Sequence of chain 1.C:
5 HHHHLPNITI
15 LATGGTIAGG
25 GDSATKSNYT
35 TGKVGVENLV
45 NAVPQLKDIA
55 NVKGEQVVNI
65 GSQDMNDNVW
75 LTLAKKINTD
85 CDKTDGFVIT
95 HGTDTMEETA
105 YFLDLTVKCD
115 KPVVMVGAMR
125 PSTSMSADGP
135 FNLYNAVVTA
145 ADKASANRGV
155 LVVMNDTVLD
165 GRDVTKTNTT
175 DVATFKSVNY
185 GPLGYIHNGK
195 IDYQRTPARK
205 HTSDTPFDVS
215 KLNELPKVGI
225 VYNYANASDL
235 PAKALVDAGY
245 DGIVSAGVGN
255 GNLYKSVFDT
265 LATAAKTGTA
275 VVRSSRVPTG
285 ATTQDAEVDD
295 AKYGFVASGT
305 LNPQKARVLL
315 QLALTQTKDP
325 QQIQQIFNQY

This small molecule binds to this protein.
Small molecule (SMILES): N[C@@H](CC(=O)O)C(=O)O

Binding-site contacts:
Ligand atom CA contacts residue GLN67 of chain 1.C at 3.8 Å.
Ligand atom OXT contacts residue SER66 of chain 1.C at 2.6 Å (h-bond).
Ligand atom O contacts residue GLY96 of chain 1.C at 3.3 Å.
Ligand atom OD2 contacts residue THR20 of chain 1.C at 3.2 Å (h-bond).
Ligand atom OD1 contacts residue THR20 of chain 1.C at 3.0 Å (h-bond).
Ligand atom N contacts residue GLN67 of chain 1.C at 2.9 Å (h-bond).
Ligand atom CB contacts residue TYR33 of chain 1.C at 3.7 Å (hydrophobic).
Ligand atom OD1 contacts residue GLY96 of chain 1.C at 3.3 Å.
Ligand atom O contacts residue THR20 of chain 1.C at 3.9 Å.
Ligand atom CG contacts residue ALA122 of chain 1.C at 3.9 Å (hydrophobic).
Ligand atom CB contacts residue THR97 of chain 1.C at 3.7 Å.
Ligand atom O contacts residue SER66 of chain 1.C at 2.8 Å (h-bond).
Ligand atom CB contacts residue GLU291 of chain 1.D at 3.7 Å.
Ligand atom O contacts residue THR35 of chain 1.C at 2.9 Å (h-bond).
Ligand atom OD1 contacts residue ALA122 of chain 1.C at 3.8 Å.
Ligand atom C contacts residue GLY96 of chain 1.C at 3.4 Å.
Ligand atom O contacts residue GLY19 of chain 1.C at 3.2 Å.
Ligand atom CB contacts residue THR20 of chain 1.C at 3.0 Å.
Ligand atom CG contacts residue THR97 of chain 1.C at 3.0 Å.
Ligand atom CA contacts residue GLU291 of chain 1.D at 3.4 Å.
Ligand atom C contacts residue THR97 of chain 1.C at 3.9 Å.
Ligand atom OD2 contacts residue THR97 of chain 1.C at 2.6 Å (h-bond).
Ligand atom OXT contacts residue ASP98 of chain 1.C at 3.0 Å (salt-bridge).
Ligand atom CA contacts residue ASP98 of chain 1.C at 3.8 Å.
Ligand atom OD2 contacts residue ALA122 of chain 1.C at 3.1 Å (h-bond).
Ligand atom OXT contacts residue GLY96 of chain 1.C at 3.3 Å.
Ligand atom N contacts residue GLU291 of chain 1.D at 2.6 Å (salt-bridge).
Ligand atom CB contacts residue ASP98 of chain 1.C at 3.4 Å.
Ligand atom CA contacts residue THR35 of chain 1.C at 3.8 Å.
Ligand atom CG contacts residue THR20 of chain 1.C at 2.8 Å.
Ligand atom CA contacts residue THR20 of chain 1.C at 3.2 Å.
Ligand atom C contacts residue SER66 of chain 1.C at 3.5 Å.
Ligand atom OXT contacts residue THR97 of chain 1.C at 3.2 Å (h-bond).
Ligand atom N contacts residue ASN256 of chain 1.D at 3.5 Å (h-bond).
Ligand atom C contacts residue GLN67 of chain 1.C at 3.6 Å.
Ligand atom O contacts residue GLN67 of chain 1.C at 3.6 Å (h-bond).
Ligand atom OD1 contacts residue THR97 of chain 1.C at 2.9 Å (h-bond).
Ligand atom N contacts residue ASP98 of chain 1.C at 2.9 Å (salt-bridge).
Ligand atom O contacts residue GLY65 of chain 1.C at 3.3 Å.
Ligand atom C contacts residue THR35 of chain 1.C at 3.8 Å.

Sequence of chain 1.D:
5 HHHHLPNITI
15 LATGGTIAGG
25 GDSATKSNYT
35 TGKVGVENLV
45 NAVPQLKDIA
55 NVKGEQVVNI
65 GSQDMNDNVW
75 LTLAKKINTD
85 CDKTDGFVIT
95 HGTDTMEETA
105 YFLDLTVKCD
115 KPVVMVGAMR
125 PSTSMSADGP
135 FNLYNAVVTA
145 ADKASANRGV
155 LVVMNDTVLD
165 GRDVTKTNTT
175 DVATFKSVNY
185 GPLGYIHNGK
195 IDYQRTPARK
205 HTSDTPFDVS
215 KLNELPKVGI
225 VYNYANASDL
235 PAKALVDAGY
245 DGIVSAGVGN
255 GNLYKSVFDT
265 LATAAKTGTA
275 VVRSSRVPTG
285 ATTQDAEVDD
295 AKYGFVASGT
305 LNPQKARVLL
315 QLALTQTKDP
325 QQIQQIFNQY